This small molecule binds to this protein.
Small molecule (SMILES): Nc1ncnc2c1ncn2[C@@H]1O[C@H](CO[P](=O)(O)O[P](=O)(O)NP(=O)(O)O)[C@@H](O)[C@H]1O

Sequence of chain 1.I:
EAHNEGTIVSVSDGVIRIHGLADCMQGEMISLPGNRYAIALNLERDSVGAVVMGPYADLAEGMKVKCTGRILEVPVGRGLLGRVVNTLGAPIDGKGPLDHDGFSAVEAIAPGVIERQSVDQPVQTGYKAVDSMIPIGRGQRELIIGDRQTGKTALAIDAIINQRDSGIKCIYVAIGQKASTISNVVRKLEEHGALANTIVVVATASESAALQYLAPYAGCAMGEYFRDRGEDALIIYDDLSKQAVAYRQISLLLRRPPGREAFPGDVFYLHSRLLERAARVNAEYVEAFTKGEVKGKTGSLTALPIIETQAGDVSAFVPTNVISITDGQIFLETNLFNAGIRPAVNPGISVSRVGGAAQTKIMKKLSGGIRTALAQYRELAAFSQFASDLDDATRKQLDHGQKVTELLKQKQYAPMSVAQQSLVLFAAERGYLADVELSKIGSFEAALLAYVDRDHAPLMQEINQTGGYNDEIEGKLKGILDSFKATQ

Binding-site contacts:
Ligand atom O1G contacts residue GLU331 of chain 1.I at 3.3 Å (salt-bridge).
Ligand atom C2' contacts residue GLN435 of chain 1.I at 3.8 Å.
Ligand atom O1A contacts residue GLY174 of chain 1.I at 3.6 Å.
Ligand atom C6 contacts residue ARG365 of chain 1.I at 3.3 Å.
Ligand atom C2 contacts residue ARG365 of chain 1.I at 3.3 Å.
Ligand atom O1B contacts residue GLY174 of chain 1.I at 3.6 Å.
Ligand atom C4 contacts residue ARG365 of chain 1.I at 3.5 Å.
Ligand atom PB contacts residue THR176 of chain 1.I at 3.6 Å.
Ligand atom N6 contacts residue GLN433 of chain 1.I at 3.1 Å (h-bond).
Ligand atom O1A contacts residue THR176 of chain 1.I at 3.5 Å (h-bond).
Ligand atom C4' contacts residue PHE360 of chain 1.I at 3.8 Å (hydrophobic).
Ligand atom O4' contacts residue PHE360 of chain 1.I at 3.1 Å.
Ligand atom N3 contacts residue ARG365 of chain 1.I at 3.5 Å.
Ligand atom O1A contacts residue LYS175 of chain 1.I at 3.9 Å.
Ligand atom O1B contacts residue THR173 of chain 1.I at 3.5 Å (h-bond).
Ligand atom O2G contacts residue MG1 of chain 1.UA at 2.0 Å.
Ligand atom C5 contacts residue ARG365 of chain 1.I at 3.4 Å.
Ligand atom O2B contacts residue THR176 of chain 1.I at 2.7 Å (h-bond).
Ligand atom O2' contacts residue GLN435 of chain 1.I at 3.2 Å (h-bond).
Ligand atom PB contacts residue MG1 of chain 1.UA at 3.5 Å.
Ligand atom O3A contacts residue LYS175 of chain 1.I at 3.5 Å (salt-bridge).
Ligand atom O1B contacts residue LYS175 of chain 1.I at 2.5 Å (salt-bridge).
Ligand atom O1G contacts residue GLN172 of chain 1.I at 3.5 Å (h-bond).
Ligand atom N3B contacts residue GLN172 of chain 1.I at 3.3 Å (h-bond).
Ligand atom PB contacts residue LYS175 of chain 1.I at 3.6 Å.
Ligand atom O1G contacts residue LYS175 of chain 1.I at 3.7 Å.
Ligand atom O1A contacts residue ALA177 of chain 1.I at 2.8 Å (h-bond).
Ligand atom O2B contacts residue LYS175 of chain 1.I at 3.8 Å.
Ligand atom N1 contacts residue GLN435 of chain 1.I at 3.7 Å.
Ligand atom O2B contacts residue MG1 of chain 1.UA at 2.2 Å.
Ligand atom PG contacts residue MG1 of chain 1.UA at 3.5 Å.
Ligand atom N6 contacts residue LYS434 of chain 1.I at 3.6 Å.
Ligand atom O1B contacts residue GLN172 of chain 1.I at 3.8 Å.
Ligand atom N6 contacts residue GLN435 of chain 1.I at 3.5 Å (h-bond).
Ligand atom O3G contacts residue ARG342 of chain 1.L at 3.9 Å.
Ligand atom O3A contacts residue THR173 of chain 1.I at 3.7 Å.
Ligand atom O5' contacts residue GLY174 of chain 1.I at 3.8 Å.
Ligand atom C6 contacts residue GLN435 of chain 1.I at 3.7 Å.
Ligand atom N1 contacts residue ARG365 of chain 1.I at 3.2 Å.
Ligand atom O3A contacts residue GLY174 of chain 1.I at 3.1 Å (h-bond).

Sequence of chain 1.L:
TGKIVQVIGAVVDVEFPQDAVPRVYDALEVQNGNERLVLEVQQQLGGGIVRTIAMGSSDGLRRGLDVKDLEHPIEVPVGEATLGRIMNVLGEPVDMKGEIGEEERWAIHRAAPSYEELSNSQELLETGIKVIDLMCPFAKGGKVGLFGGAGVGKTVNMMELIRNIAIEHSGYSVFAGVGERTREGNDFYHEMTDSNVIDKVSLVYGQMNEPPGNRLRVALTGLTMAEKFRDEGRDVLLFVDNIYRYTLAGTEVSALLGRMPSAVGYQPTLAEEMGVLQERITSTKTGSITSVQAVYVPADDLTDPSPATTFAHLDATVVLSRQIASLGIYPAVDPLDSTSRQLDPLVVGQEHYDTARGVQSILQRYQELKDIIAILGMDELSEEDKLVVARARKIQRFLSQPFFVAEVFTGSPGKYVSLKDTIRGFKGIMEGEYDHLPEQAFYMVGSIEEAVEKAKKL